Sequence of chain 43.A:
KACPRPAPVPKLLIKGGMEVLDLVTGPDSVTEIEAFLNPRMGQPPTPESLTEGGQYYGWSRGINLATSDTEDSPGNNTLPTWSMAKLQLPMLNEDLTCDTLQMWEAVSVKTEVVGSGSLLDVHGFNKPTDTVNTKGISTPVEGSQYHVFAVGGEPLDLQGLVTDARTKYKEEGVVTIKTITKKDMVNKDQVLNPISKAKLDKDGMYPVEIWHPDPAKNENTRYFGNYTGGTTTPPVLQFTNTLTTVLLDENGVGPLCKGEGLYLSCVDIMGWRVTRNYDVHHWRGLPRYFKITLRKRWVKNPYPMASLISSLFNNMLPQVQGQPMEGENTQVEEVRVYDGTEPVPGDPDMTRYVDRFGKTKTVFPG

Sequence of chain 43.E:
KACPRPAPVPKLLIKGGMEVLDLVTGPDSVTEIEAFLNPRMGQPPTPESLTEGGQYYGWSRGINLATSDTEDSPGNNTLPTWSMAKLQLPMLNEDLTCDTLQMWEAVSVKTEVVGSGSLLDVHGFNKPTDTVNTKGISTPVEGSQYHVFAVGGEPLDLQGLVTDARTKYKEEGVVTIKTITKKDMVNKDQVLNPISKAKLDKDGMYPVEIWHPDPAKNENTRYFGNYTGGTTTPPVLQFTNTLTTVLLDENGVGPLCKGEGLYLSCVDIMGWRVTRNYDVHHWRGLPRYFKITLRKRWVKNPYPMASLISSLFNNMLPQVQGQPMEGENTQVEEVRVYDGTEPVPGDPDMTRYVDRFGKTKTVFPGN

The protein below binds the small molecule below.
Small molecule (SMILES): CC(=O)N[C@H]1[C@H]([C@H](O)[C@H](O)CO)O[C@@](O[C@H]2[C@@H](O)[C@@H](CO)O[C@@H](O[C@H]3[C@H](O)[C@@H](O)[C@H](O)O[C@@H]3CO)[C@@H]2O)(C(=O)O)C[C@@H]1O

Binding-site contacts:
Ligand atom O6 contacts residue GLY78 of chain 43.E at 3.8 Å.
Ligand atom C4 contacts residue GLY78 of chain 43.E at 3.4 Å.
Ligand atom C1 contacts residue TYR72 of chain 43.E at 3.7 Å (hydrophobic).
Ligand atom O4 contacts residue ILE79 of chain 43.E at 3.4 Å (h-bond).
Ligand atom C10 contacts residue TYR72 of chain 43.E at 4.2 Å (hydrophobic).
Ligand atom C2 contacts residue GLY78 of chain 43.E at 4.2 Å.
Ligand atom O3 contacts residue VAL296 of chain 43.E at 4.2 Å.
Ligand atom O4 contacts residue THR291 of chain 43.E at 3.4 Å.
Ligand atom C5 contacts residue TYR72 of chain 43.E at 3.5 Å (hydrophobic).
Ligand atom O3 contacts residue GLY78 of chain 43.E at 3.6 Å.
Ligand atom N5 contacts residue TYR72 of chain 43.E at 3.2 Å (h-bond).
Ligand atom O4 contacts residue GLY78 of chain 43.E at 3.1 Å.
Ligand atom C7 contacts residue TYR72 of chain 43.E at 4.2 Å (hydrophobic).
Ligand atom C4 contacts residue TYR72 of chain 43.E at 3.2 Å (hydrophobic).
Ligand atom C3 contacts residue GLY78 of chain 43.E at 4.2 Å.
Ligand atom C4 contacts residue HIS298 of chain 43.E at 3.7 Å.
Ligand atom O8 contacts residue TYR72 of chain 43.E at 3.2 Å (h-bond).
Ligand atom O4 contacts residue TYR72 of chain 43.E at 3.9 Å.
Ligand atom O4 contacts residue HIS298 of chain 43.E at 3.1 Å (h-bond).
Ligand atom C6 contacts residue ASN93 of chain 43.E at 3.5 Å.
Ligand atom C3 contacts residue VAL296 of chain 43.E at 3.5 Å (hydrophobic).
Ligand atom C11 contacts residue ASP85 of chain 43.A at 3.8 Å.
Ligand atom C4 contacts residue ARG77 of chain 43.E at 4.2 Å.
Ligand atom O10 contacts residue THR291 of chain 43.E at 4.0 Å.
Ligand atom C5 contacts residue ASN93 of chain 43.E at 4.3 Å.
Ligand atom O1B contacts residue ARG77 of chain 43.E at 2.8 Å (salt-bridge).
Ligand atom O10 contacts residue ASN293 of chain 43.E at 3.8 Å.
Ligand atom O6 contacts residue ASN93 of chain 43.E at 2.8 Å (h-bond).
Ligand atom C8 contacts residue TYR72 of chain 43.E at 4.2 Å (hydrophobic).
Ligand atom O4 contacts residue VAL296 of chain 43.E at 4.2 Å.
Ligand atom O6 contacts residue THR94 of chain 43.E at 3.7 Å.
Ligand atom O1A contacts residue GLY78 of chain 43.E at 3.6 Å (h-bond).
Ligand atom O1A contacts residue ARG77 of chain 43.E at 3.1 Å (salt-bridge).
Ligand atom C6 contacts residue TYR72 of chain 43.E at 3.5 Å (hydrophobic).
Ligand atom C1 contacts residue ARG77 of chain 43.E at 3.4 Å.
Ligand atom C3 contacts residue GLY78 of chain 43.E at 4.1 Å.
Ligand atom O1B contacts residue TYR72 of chain 43.E at 3.7 Å.
Ligand atom C3 contacts residue HIS298 of chain 43.E at 3.6 Å.
Ligand atom O1A contacts residue TYR72 of chain 43.E at 3.4 Å.
Ligand atom O6 contacts residue ARG77 of chain 43.E at 4.0 Å.